A small-molecule ligand and the protein it binds are described below.
Small molecule (SMILES): CC(=O)N[C@@H]1[C@@H](O)[C@H](O)[C@@H](CO)O[C@H]1O

Sequence of chain 6.A:
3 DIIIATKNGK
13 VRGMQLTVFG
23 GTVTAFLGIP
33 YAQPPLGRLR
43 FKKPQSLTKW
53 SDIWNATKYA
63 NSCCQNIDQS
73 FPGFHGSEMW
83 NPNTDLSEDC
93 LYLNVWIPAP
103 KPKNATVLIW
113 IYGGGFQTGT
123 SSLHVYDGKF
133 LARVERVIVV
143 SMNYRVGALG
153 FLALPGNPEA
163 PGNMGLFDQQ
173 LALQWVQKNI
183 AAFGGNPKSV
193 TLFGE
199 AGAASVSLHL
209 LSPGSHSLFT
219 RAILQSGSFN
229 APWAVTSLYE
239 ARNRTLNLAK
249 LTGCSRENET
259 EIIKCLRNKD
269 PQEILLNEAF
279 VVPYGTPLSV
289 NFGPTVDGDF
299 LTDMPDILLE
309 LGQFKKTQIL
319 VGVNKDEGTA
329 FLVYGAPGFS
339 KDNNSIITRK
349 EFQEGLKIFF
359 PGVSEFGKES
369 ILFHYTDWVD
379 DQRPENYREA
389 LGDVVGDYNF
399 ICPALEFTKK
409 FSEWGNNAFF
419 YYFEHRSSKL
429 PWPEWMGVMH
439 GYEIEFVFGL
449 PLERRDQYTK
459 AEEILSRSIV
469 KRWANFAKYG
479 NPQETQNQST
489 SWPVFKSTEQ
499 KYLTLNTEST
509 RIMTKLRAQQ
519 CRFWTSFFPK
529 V

Binding-site contacts:
Ligand atom C6 contacts residue THR258 of chain 6.A at 4.4 Å.
Ligand atom C7 contacts residue ASN256 of chain 6.A at 3.8 Å.
Ligand atom C1 contacts residue ASN256 of chain 6.A at 1.4 Å.
Ligand atom C3 contacts residue ASN256 of chain 6.A at 3.9 Å.
Ligand atom O7 contacts residue ASN256 of chain 6.A at 3.8 Å.
Ligand atom C5 contacts residue ASN256 of chain 6.A at 3.6 Å.
Ligand atom O5 contacts residue ASN256 of chain 6.A at 2.4 Å (h-bond).
Ligand atom C4 contacts residue ASN256 of chain 6.A at 4.3 Å.
Ligand atom C5 contacts residue THR258 of chain 6.A at 4.4 Å.
Ligand atom O5 contacts residue GLU259 of chain 6.A at 4.3 Å.
Ligand atom C2 contacts residue ASN256 of chain 6.A at 2.6 Å.
Ligand atom N2 contacts residue ASN256 of chain 6.A at 3.1 Å (h-bond).